Sequence of chain 1.B:
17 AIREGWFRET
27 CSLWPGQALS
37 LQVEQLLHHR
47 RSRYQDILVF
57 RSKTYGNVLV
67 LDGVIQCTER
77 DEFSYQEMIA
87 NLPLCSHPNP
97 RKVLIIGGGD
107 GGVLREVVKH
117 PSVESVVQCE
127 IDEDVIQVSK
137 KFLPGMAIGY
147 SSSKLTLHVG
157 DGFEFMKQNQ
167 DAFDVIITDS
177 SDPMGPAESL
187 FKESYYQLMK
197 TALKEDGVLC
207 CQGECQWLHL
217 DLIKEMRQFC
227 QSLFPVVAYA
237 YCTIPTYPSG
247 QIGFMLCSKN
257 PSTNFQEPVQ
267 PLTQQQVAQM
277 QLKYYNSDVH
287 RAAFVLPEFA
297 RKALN

Binding-site contacts:
Ligand atom C2 contacts residue GLY158 of chain 1.B at 3.6 Å.
Ligand atom CS contacts residue ASP106 of chain 1.B at 3.3 Å.
Ligand atom O4' contacts residue GLY103 of chain 1.B at 3.5 Å.
Ligand atom N1 contacts residue ASP157 of chain 1.B at 3.7 Å.
Ligand atom S5' contacts residue ASP106 of chain 1.B at 3.3 Å (salt-bridge).
Ligand atom O3' contacts residue GLY105 of chain 1.B at 3.6 Å.
Ligand atom C1' contacts residue GLU126 of chain 1.B at 3.2 Å.
Ligand atom C2 contacts residue ILE127 of chain 1.B at 3.5 Å (hydrophobic).
Ligand atom N1 contacts residue GLY156 of chain 1.B at 3.6 Å.
Ligand atom C2 contacts residue CYS125 of chain 1.B at 3.3 Å (hydrophobic).
Ligand atom C3' contacts residue GLU126 of chain 1.B at 3.6 Å.
Ligand atom S5' contacts residue GLY105 of chain 1.B at 3.5 Å (h-bond).
Ligand atom C6 contacts residue ASP157 of chain 1.B at 3.7 Å.
Ligand atom C5 contacts residue ILE127 of chain 1.B at 3.6 Å (hydrophobic).
Ligand atom N1 contacts residue GLY158 of chain 1.B at 2.8 Å (h-bond).
Ligand atom N9 contacts residue ILE127 of chain 1.B at 3.6 Å.
Ligand atom N6 contacts residue SER185 of chain 1.B at 3.6 Å (h-bond).
Ligand atom O2' contacts residue ASP128 of chain 1.B at 3.7 Å.
Ligand atom C3' contacts residue LEU67 of chain 1.B at 3.7 Å (hydrophobic).
Ligand atom C2 contacts residue GLY156 of chain 1.B at 3.6 Å.
Ligand atom N7 contacts residue PRO182 of chain 1.B at 3.2 Å.
Ligand atom O3' contacts residue GLU126 of chain 1.B at 2.9 Å (salt-bridge).
Ligand atom C2' contacts residue GLU126 of chain 1.B at 3.4 Å.
Ligand atom C4 contacts residue ILE127 of chain 1.B at 3.4 Å (hydrophobic).
Ligand atom N3 contacts residue ILE127 of chain 1.B at 3.4 Å (h-bond).
Ligand atom N3 contacts residue GLY103 of chain 1.B at 3.5 Å.
Ligand atom S5' contacts residue SPD1 of chain 1.E at 3.6 Å.
Ligand atom S5' contacts residue GLY104 of chain 1.B at 3.8 Å.
Ligand atom N7 contacts residue ALA183 of chain 1.B at 3.3 Å (h-bond).
Ligand atom N6 contacts residue ASP157 of chain 1.B at 2.7 Å (salt-bridge).
Ligand atom N6 contacts residue PRO182 of chain 1.B at 3.0 Å (h-bond).
Ligand atom O2' contacts residue GLN51 of chain 1.B at 2.9 Å (h-bond).
Ligand atom C6 contacts residue GLY158 of chain 1.B at 3.7 Å.
Ligand atom CS contacts residue GLN72 of chain 1.B at 3.7 Å.
Ligand atom N3 contacts residue CYS125 of chain 1.B at 3.7 Å.
Ligand atom O2' contacts residue GLU126 of chain 1.B at 2.6 Å (salt-bridge).
Ligand atom CS contacts residue SPD1 of chain 1.E at 3.7 Å.
Ligand atom C4' contacts residue GLU126 of chain 1.B at 3.6 Å.
Ligand atom O3' contacts residue VAL131 of chain 1.B at 3.3 Å.
Ligand atom C5' contacts residue ASP175 of chain 1.B at 3.2 Å.

The small molecule below binds the protein below.
Small molecule (SMILES): CSC[C@H]1O[C@@H](n2cnc3c(N)ncnc32)[C@H](O)[C@@H]1O